A small-molecule ligand and the protein it binds are described below.
Small molecule (SMILES): O=[N+]([O-])c1ccc(S(=O)(=O)c2ccccc2)cc1O

Binding-site contacts:
Ligand atom C17 contacts residue PHE311 of chain 1.A at 4.1 Å (hydrophobic).
Ligand atom O18 contacts residue TYR24 of chain 1.A at 3.5 Å.
Ligand atom O6 contacts residue LEU54 of chain 1.A at 4.2 Å.
Ligand atom C11 contacts residue ASN167 of chain 1.A at 4.0 Å.
Ligand atom C8 contacts residue NAP1 of chain 1.B at 3.3 Å.
Ligand atom O6 contacts residue TRP86 of chain 1.A at 3.3 Å.
Ligand atom C14 contacts residue PHE306 of chain 1.A at 4.1 Å (hydrophobic).
Ligand atom C1 contacts residue LEU54 of chain 1.A at 3.7 Å (hydrophobic).
Ligand atom C4 contacts residue TRP227 of chain 1.A at 3.8 Å (hydrophobic).
Ligand atom O13 contacts residue TYR55 of chain 1.A at 2.8 Å (h-bond).
Ligand atom C3 contacts residue LEU54 of chain 1.A at 3.4 Å (hydrophobic).
Ligand atom O19 contacts residue PHE306 of chain 1.A at 4.0 Å.
Ligand atom N16 contacts residue TYR24 of chain 1.A at 3.8 Å.
Ligand atom O18 contacts residue TYR55 of chain 1.A at 3.0 Å (h-bond).
Ligand atom N16 contacts residue TYR55 of chain 1.A at 3.9 Å.
Ligand atom O18 contacts residue NAP1 of chain 1.B at 3.0 Å.
Ligand atom C9 contacts residue PHE306 of chain 1.A at 3.5 Å (hydrophobic).
Ligand atom C12 contacts residue TYR55 of chain 1.A at 4.0 Å (hydrophobic).
Ligand atom C15 contacts residue ASN167 of chain 1.A at 3.8 Å.
Ligand atom C11 contacts residue TYR216 of chain 1.A at 4.0 Å (hydrophobic).
Ligand atom C4 contacts residue LEU54 of chain 1.A at 4.2 Å (hydrophobic).
Ligand atom O13 contacts residue HIS117 of chain 1.A at 2.7 Å (h-bond).
Ligand atom O19 contacts residue TYR24 of chain 1.A at 3.3 Å.
Ligand atom C17 contacts residue PHE306 of chain 1.A at 3.8 Å (hydrophobic).
Ligand atom C8 contacts residue LEU54 of chain 1.A at 3.7 Å (hydrophobic).
Ligand atom C14 contacts residue PHE311 of chain 1.A at 3.3 Å (hydrophobic).
Ligand atom C8 contacts residue HIS117 of chain 1.A at 3.5 Å.
Ligand atom C15 contacts residue TYR216 of chain 1.A at 3.4 Å (hydrophobic).
Ligand atom C12 contacts residue NAP1 of chain 1.B at 3.5 Å.
Ligand atom N16 contacts residue NAP1 of chain 1.B at 3.2 Å.
Ligand atom C10 contacts residue PHE311 of chain 1.A at 3.7 Å (hydrophobic).
Ligand atom O13 contacts residue NAP1 of chain 1.B at 2.9 Å.
Ligand atom O7 contacts residue TRP227 of chain 1.A at 4.0 Å.
Ligand atom C11 contacts residue NAP1 of chain 1.B at 3.6 Å.
Ligand atom C9 contacts residue TRP227 of chain 1.A at 3.8 Å (hydrophobic).
Ligand atom O19 contacts residue NAP1 of chain 1.B at 3.2 Å.
Ligand atom C3 contacts residue HIS117 of chain 1.A at 3.4 Å.
Ligand atom C8 contacts residue TYR55 of chain 1.A at 3.8 Å (hydrophobic).
Ligand atom C4 contacts residue PHE306 of chain 1.A at 3.5 Å (hydrophobic).
Ligand atom C3 contacts residue NAP1 of chain 1.B at 3.4 Å.

Sequence of chain 1.A:
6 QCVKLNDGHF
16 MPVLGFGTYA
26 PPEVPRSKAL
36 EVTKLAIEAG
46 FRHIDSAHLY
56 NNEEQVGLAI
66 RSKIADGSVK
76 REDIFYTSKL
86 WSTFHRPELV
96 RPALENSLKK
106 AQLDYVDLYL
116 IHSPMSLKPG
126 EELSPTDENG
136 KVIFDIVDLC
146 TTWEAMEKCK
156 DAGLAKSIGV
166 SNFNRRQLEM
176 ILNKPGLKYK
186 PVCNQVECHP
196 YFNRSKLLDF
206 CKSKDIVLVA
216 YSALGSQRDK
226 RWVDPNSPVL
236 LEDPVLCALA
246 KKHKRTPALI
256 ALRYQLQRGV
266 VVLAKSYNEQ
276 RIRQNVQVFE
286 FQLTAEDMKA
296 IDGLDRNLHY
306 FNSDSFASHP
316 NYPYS